The protein below binds the small molecule below.
Small molecule (SMILES): CCS(=O)(=O)Nc1ccccc1F

Sequence of chain 1.B:
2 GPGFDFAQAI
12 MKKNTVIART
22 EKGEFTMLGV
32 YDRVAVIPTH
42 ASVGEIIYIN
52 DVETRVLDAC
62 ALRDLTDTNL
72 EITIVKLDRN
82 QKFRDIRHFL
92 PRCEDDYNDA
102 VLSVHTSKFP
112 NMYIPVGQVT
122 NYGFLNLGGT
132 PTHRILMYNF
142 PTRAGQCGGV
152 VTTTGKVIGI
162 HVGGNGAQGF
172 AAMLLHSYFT

Binding-site contacts:
Ligand atom C4 contacts residue THR21 of chain 1.B at 3.5 Å.
Ligand atom C3 contacts residue THR21 of chain 1.B at 4.2 Å.
Ligand atom F1 contacts residue GLU22 of chain 1.B at 4.4 Å.
Ligand atom C4 contacts residue GLU22 of chain 1.B at 3.7 Å.
Ligand atom C5 contacts residue ILE47 of chain 1.B at 3.9 Å (hydrophobic).
Ligand atom O2 contacts residue TYR49 of chain 1.B at 3.6 Å.
Ligand atom C5 contacts residue TYR49 of chain 1.B at 3.5 Å (hydrophobic).
Ligand atom C3 contacts residue GLU22 of chain 1.B at 3.9 Å.
Ligand atom C3 contacts residue TYR49 of chain 1.B at 4.2 Å (hydrophobic).
Ligand atom C4 contacts residue TYR49 of chain 1.B at 3.6 Å (hydrophobic).
Ligand atom C5 contacts residue ARG20 of chain 1.B at 3.5 Å.
Ligand atom C6 contacts residue ILE47 of chain 1.B at 3.2 Å (hydrophobic).
Ligand atom C5 contacts residue GLU22 of chain 1.B at 3.7 Å.
Ligand atom C5 contacts residue THR21 of chain 1.B at 3.5 Å.
Ligand atom O2 contacts residue ARG20 of chain 1.B at 2.7 Å (salt-bridge).
Ligand atom C4 contacts residue ARG20 of chain 1.B at 4.0 Å.
Ligand atom C7 contacts residue GLU22 of chain 1.B at 4.4 Å.
Ligand atom C8 contacts residue GLU22 of chain 1.B at 4.2 Å.
Ligand atom N1 contacts residue GLU22 of chain 1.B at 4.2 Å.
Ligand atom C7 contacts residue ILE47 of chain 1.B at 4.2 Å (hydrophobic).
Ligand atom C6 contacts residue TYR49 of chain 1.B at 4.2 Å (hydrophobic).
Ligand atom C6 contacts residue THR21 of chain 1.B at 4.3 Å.
Ligand atom C5 contacts residue ILE48 of chain 1.B at 4.5 Å (hydrophobic).
Ligand atom C6 contacts residue GLU22 of chain 1.B at 4.1 Å.
Ligand atom S1 contacts residue ARG20 of chain 1.B at 4.0 Å.